Sequence of chain 1.B:
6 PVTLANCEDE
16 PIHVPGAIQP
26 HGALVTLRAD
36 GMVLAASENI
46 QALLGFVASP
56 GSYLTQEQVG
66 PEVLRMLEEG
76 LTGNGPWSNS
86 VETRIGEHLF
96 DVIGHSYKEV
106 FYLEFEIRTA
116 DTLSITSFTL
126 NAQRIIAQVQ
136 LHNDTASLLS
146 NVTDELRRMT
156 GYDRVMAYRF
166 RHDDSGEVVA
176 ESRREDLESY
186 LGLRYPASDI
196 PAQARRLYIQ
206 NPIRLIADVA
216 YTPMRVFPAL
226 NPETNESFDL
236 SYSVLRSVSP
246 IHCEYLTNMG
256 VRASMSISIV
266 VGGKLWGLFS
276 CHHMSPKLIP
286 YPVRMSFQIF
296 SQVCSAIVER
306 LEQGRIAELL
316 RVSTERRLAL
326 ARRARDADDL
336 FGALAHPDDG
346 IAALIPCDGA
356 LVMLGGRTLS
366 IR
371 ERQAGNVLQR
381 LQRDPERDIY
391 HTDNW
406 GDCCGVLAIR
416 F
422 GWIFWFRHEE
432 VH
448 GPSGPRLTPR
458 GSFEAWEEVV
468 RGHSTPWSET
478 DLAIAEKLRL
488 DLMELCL

The protein below binds the small molecule below.
Small molecule (SMILES): C=CC1=C(C)/C(=C/c2[nH]c(/C=C3\N=C(/C=C4\NC(=O)C(C)=C4C=C)C(C)=C3CCC(=O)O)c(CCC(=O)O)c2C)NC1=O

Binding-site contacts:
Ligand atom O2D contacts residue ARG209 of chain 1.B at 3.3 Å (salt-bridge).
Ligand atom CBC contacts residue SER193 of chain 1.B at 3.4 Å.
Ligand atom CMC contacts residue SER193 of chain 1.B at 3.5 Å.
Ligand atom CAA contacts residue ILE195 of chain 1.B at 3.6 Å (hydrophobic).
Ligand atom C1B contacts residue TYR250 of chain 1.B at 3.4 Å (hydrophobic).
Ligand atom C4B contacts residue TYR190 of chain 1.B at 3.5 Å (hydrophobic).
Ligand atom CBC contacts residue CYS12 of chain 1.B at 1.7 Å (hydrophobic).
Ligand atom O2A contacts residue HIS277 of chain 1.B at 3.0 Å.
Ligand atom C4D contacts residue HIS247 of chain 1.B at 3.2 Å.
Ligand atom C4B contacts residue TYR250 of chain 1.B at 3.1 Å (hydrophobic).
Ligand atom OB contacts residue TYR250 of chain 1.B at 3.5 Å (h-bond).
Ligand atom O2A contacts residue SER275 of chain 1.B at 3.0 Å (h-bond).
Ligand atom NA contacts residue ASP194 of chain 1.B at 2.9 Å (salt-bridge).
Ligand atom NC contacts residue ASP194 of chain 1.B at 3.4 Å (salt-bridge).
Ligand atom C2B contacts residue TYR250 of chain 1.B at 3.4 Å (hydrophobic).
Ligand atom OC contacts residue TYR250 of chain 1.B at 3.2 Å.
Ligand atom CBB contacts residue LEU188 of chain 1.B at 3.3 Å (hydrophobic).
Ligand atom ND contacts residue HIS247 of chain 1.B at 3.2 Å (h-bond).
Ligand atom O1A contacts residue TYR163 of chain 1.B at 2.9 Å (h-bond).
Ligand atom C1B contacts residue ASP194 of chain 1.B at 3.2 Å.
Ligand atom OB contacts residue TYR190 of chain 1.B at 3.5 Å.
Ligand atom C1D contacts residue HIS247 of chain 1.B at 3.5 Å.
Ligand atom NB contacts residue TYR250 of chain 1.B at 3.2 Å (h-bond).
Ligand atom O1A contacts residue SER275 of chain 1.B at 2.8 Å (h-bond).
Ligand atom CGD contacts residue ARG209 of chain 1.B at 3.3 Å.
Ligand atom NB contacts residue TYR190 of chain 1.B at 3.2 Å.
Ligand atom CAC contacts residue CYS12 of chain 1.B at 2.8 Å (hydrophobic).
Ligand atom O1D contacts residue ARG209 of chain 1.B at 2.6 Å (salt-bridge).
Ligand atom C2A contacts residue ILE195 of chain 1.B at 3.3 Å (hydrophobic).
Ligand atom C1A contacts residue HIS247 of chain 1.B at 3.4 Å.
Ligand atom C4A contacts residue ASP194 of chain 1.B at 3.5 Å.
Ligand atom NB contacts residue ASP194 of chain 1.B at 2.6 Å (salt-bridge).
Ligand atom ND contacts residue ASP194 of chain 1.B at 3.2 Å (salt-bridge).
Ligand atom CBA contacts residue TYR203 of chain 1.B at 3.5 Å (hydrophobic).
Ligand atom CAC contacts residue PRO196 of chain 1.B at 3.5 Å (hydrophobic).
Ligand atom CGA contacts residue SER275 of chain 1.B at 2.9 Å.
Ligand atom O2D contacts residue TYR203 of chain 1.B at 3.4 Å (h-bond).
Ligand atom C3B contacts residue TYR250 of chain 1.B at 3.2 Å (hydrophobic).
Ligand atom CHA contacts residue HIS247 of chain 1.B at 3.3 Å.
Ligand atom CHB contacts residue ASP194 of chain 1.B at 3.3 Å.